Binding-site contacts:
Ligand atom C8 contacts residue ALA592 of chain 2.A at 3.8 Å (hydrophobic).
Ligand atom C2 contacts residue GLN697 of chain 2.A at 3.7 Å.
Ligand atom C2 contacts residue GLU233 of chain 1.A at 3.0 Å.
Ligand atom C1 contacts residue SER591 of chain 2.A at 3.6 Å.
Ligand atom C8 contacts residue TYR234 of chain 1.A at 3.7 Å (hydrophobic).
Ligand atom C1 contacts residue ASN595 of chain 2.A at 1.4 Å.
Ligand atom O4 contacts residue GLU233 of chain 1.A at 2.9 Å (salt-bridge).
Ligand atom O4 contacts residue GLU233 of chain 1.A at 3.8 Å.
Ligand atom O2 contacts residue ARG311 of chain 1.A at 3.3 Å (salt-bridge).
Ligand atom C7 contacts residue ASN595 of chain 2.A at 3.8 Å.
Ligand atom N2 contacts residue ASN595 of chain 2.A at 3.0 Å (h-bond).
Ligand atom C3 contacts residue ARG311 of chain 1.A at 3.7 Å.
Ligand atom C3 contacts residue ASN595 of chain 2.A at 3.7 Å.
Ligand atom C1 contacts residue GLN697 of chain 2.A at 3.8 Å.
Ligand atom C5 contacts residue ASN595 of chain 2.A at 3.6 Å.
Ligand atom O6 contacts residue HIS69 of chain 1.A at 2.9 Å (h-bond).
Ligand atom C8 contacts residue SER588 of chain 2.A at 3.5 Å.
Ligand atom O4 contacts residue ARG311 of chain 1.A at 3.8 Å.
Ligand atom C6 contacts residue GLU233 of chain 1.A at 3.8 Å.
Ligand atom C2 contacts residue ASN595 of chain 2.A at 2.4 Å.
Ligand atom O6 contacts residue GLU233 of chain 1.A at 3.3 Å.
Ligand atom O3 contacts residue GLU233 of chain 1.A at 3.6 Å.
Ligand atom C7 contacts residue GLN697 of chain 2.A at 3.4 Å.
Ligand atom O5 contacts residue ASN595 of chain 2.A at 2.2 Å (h-bond).
Ligand atom O6 contacts residue LEU67 of chain 1.A at 3.6 Å.
Ligand atom C6 contacts residue LEU67 of chain 1.A at 3.1 Å (hydrophobic).
Ligand atom N2 contacts residue SER591 of chain 2.A at 2.9 Å (h-bond).
Ligand atom C6 contacts residue HIS69 of chain 1.A at 3.8 Å.
Ligand atom C1 contacts residue GLU233 of chain 1.A at 3.5 Å.
Ligand atom O7 contacts residue GLN697 of chain 2.A at 3.3 Å (h-bond).
Ligand atom C2 contacts residue SER591 of chain 2.A at 3.7 Å.
Ligand atom O2 contacts residue GLU233 of chain 1.A at 2.1 Å (salt-bridge).
Ligand atom N2 contacts residue GLN697 of chain 2.A at 3.6 Å (h-bond).
Ligand atom C4 contacts residue ARG311 of chain 1.A at 3.5 Å.
Ligand atom O3 contacts residue ARG311 of chain 1.A at 3.0 Å (salt-bridge).
Ligand atom C3 contacts residue ARG311 of chain 1.A at 3.8 Å.
Ligand atom O2 contacts residue HIS69 of chain 1.A at 3.0 Å (h-bond).
Ligand atom O5 contacts residue HIS69 of chain 1.A at 3.6 Å.
Ligand atom C2 contacts residue ARG311 of chain 1.A at 3.8 Å.
Ligand atom O4 contacts residue LEU67 of chain 1.A at 3.7 Å.

Sequence of chain 1.A:
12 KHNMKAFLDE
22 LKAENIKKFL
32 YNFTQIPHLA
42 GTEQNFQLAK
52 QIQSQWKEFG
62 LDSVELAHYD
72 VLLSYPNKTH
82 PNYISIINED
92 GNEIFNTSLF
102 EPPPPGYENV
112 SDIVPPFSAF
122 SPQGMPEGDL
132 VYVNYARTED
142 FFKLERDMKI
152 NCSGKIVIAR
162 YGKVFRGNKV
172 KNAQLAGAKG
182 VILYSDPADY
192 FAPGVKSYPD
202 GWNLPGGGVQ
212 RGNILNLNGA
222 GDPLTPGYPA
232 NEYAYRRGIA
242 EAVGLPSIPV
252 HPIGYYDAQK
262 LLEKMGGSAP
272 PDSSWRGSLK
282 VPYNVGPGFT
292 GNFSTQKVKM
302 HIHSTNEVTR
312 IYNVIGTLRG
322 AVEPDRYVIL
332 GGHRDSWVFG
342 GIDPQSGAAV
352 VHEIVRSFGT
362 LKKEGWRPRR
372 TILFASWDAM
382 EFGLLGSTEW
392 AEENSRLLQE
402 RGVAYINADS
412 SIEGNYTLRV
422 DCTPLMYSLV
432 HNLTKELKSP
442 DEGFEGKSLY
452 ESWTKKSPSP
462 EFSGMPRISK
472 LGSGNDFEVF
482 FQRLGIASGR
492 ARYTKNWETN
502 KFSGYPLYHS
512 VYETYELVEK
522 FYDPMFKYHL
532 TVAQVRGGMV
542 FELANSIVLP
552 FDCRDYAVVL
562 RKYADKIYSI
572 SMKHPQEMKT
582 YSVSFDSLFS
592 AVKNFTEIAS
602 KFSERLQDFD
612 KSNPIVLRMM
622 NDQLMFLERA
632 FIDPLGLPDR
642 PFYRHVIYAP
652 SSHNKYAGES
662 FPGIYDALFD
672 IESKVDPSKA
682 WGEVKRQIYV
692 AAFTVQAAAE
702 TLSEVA

Sequence of chain 2.A:
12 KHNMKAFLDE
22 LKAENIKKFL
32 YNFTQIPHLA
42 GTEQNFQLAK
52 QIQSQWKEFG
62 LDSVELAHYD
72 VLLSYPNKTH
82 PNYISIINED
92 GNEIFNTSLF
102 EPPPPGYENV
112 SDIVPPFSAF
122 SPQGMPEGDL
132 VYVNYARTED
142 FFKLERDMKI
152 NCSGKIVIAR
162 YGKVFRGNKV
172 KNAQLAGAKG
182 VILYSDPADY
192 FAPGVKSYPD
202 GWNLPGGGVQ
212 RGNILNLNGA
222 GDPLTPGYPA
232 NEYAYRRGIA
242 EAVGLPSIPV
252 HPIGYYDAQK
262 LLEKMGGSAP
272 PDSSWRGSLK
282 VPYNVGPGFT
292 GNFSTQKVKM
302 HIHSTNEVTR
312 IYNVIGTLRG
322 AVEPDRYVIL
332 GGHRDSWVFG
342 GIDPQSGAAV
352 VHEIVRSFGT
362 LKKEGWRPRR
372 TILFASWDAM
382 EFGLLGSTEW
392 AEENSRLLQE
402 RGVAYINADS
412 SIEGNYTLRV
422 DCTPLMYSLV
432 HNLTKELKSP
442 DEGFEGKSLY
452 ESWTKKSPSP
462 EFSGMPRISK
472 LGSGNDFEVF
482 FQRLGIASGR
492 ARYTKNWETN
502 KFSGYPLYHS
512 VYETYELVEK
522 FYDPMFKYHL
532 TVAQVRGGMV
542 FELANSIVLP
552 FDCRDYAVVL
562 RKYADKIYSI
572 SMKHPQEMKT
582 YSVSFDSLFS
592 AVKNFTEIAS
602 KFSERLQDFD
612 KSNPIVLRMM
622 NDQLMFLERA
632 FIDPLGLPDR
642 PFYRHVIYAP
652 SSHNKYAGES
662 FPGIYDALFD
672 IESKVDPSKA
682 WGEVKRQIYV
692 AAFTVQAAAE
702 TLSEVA

A small-molecule ligand and the protein it binds are described below.
Small molecule (SMILES): CC(=O)N[C@H]1[C@H](O[C@H]2[C@H](O)[C@@H](NC(C)=O)CO[C@@H]2CO)O[C@H](CO)[C@@H](O[C@@H]2O[C@H](CO[C@H]3O[C@H](CO)[C@@H](O)[C@H](O)[C@@H]3O)[C@@H](O)[C@H](O[C@H]3O[C@H](CO)[C@@H](O)[C@H](O)[C@@H]3O)[C@@H]2O)[C@@H]1O